Sequence of chain 1.D:
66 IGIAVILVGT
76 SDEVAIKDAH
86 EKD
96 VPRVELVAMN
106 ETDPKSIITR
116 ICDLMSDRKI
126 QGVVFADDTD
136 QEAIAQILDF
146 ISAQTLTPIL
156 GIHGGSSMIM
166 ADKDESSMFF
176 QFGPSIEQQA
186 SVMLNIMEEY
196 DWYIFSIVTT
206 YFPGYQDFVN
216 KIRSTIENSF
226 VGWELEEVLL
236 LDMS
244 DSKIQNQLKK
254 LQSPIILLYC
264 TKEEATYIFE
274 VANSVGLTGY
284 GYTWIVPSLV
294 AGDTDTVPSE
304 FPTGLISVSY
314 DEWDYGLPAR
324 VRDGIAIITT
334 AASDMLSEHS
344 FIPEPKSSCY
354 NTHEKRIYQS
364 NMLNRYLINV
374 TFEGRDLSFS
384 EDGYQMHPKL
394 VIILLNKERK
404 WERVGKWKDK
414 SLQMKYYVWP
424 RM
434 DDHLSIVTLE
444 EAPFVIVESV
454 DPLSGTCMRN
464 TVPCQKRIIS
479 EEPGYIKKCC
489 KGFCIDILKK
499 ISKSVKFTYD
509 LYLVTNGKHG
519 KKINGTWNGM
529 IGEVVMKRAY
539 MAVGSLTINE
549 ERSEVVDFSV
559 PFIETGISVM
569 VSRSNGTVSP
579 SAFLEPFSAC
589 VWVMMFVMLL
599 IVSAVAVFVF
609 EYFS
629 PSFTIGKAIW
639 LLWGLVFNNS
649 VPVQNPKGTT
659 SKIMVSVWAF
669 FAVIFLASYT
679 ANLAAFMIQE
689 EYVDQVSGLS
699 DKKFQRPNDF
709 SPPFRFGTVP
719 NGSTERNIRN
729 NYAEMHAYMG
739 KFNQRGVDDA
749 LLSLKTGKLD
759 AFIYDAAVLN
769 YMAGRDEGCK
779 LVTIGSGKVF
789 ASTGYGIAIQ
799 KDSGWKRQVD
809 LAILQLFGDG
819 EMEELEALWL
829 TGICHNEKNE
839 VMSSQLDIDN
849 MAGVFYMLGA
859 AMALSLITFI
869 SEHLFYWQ

Binding-site contacts:
Ligand atom C15 contacts residue VAL766 of chain 1.D at 3.5 Å (hydrophobic).
Ligand atom C contacts residue THR545 of chain 1.D at 3.1 Å.
Ligand atom O2 contacts residue ARG550 of chain 1.D at 3.2 Å (salt-bridge).
Ligand atom P contacts residue GLY720 of chain 1.D at 3.6 Å.
Ligand atom O3 contacts residue SER721 of chain 1.D at 3.1 Å (h-bond).
Ligand atom C1 contacts residue SER721 of chain 1.D at 3.7 Å.
Ligand atom O5 contacts residue GLY720 of chain 1.D at 3.1 Å.
Ligand atom P contacts residue SER721 of chain 1.D at 3.3 Å.
Ligand atom N contacts residue HIS517 of chain 1.D at 3.9 Å.
Ligand atom CL0 contacts residue TYR793 of chain 1.D at 2.4 Å.
Ligand atom O4 contacts residue GLY720 of chain 1.D at 3.9 Å.
Ligand atom CA contacts residue THR545 of chain 1.D at 3.2 Å.
Ligand atom C11 contacts residue GLU444 of chain 1.D at 3.2 Å.
Ligand atom C14 contacts residue GLU444 of chain 1.D at 3.3 Å.
Ligand atom N contacts residue THR545 of chain 1.D at 3.2 Å (h-bond).
Ligand atom C10 contacts residue VAL766 of chain 1.D at 3.7 Å (hydrophobic).
Ligand atom O4 contacts residue TYR762 of chain 1.D at 3.2 Å (h-bond).
Ligand atom O2 contacts residue SER543 of chain 1.D at 4.2 Å.
Ligand atom O6 contacts residue SER721 of chain 1.D at 3.1 Å (h-bond).
Ligand atom CL6 contacts residue ALA445 of chain 1.D at 3.5 Å.
Ligand atom C11 contacts residue VAL766 of chain 1.D at 4.1 Å (hydrophobic).
Ligand atom C1 contacts residue TYR762 of chain 1.D at 4.1 Å (hydrophobic).
Ligand atom O contacts residue THR545 of chain 1.D at 4.0 Å.
Ligand atom C4 contacts residue SER721 of chain 1.D at 4.2 Å.
Ligand atom CL0 contacts residue VAL766 of chain 1.D at 4.0 Å.
Ligand atom O contacts residue ARG550 of chain 1.D at 3.2 Å (salt-bridge).
Ligand atom O2 contacts residue THR545 of chain 1.D at 2.7 Å (h-bond).
Ligand atom P contacts residue TYR762 of chain 1.D at 4.1 Å.
Ligand atom N contacts residue SER543 of chain 1.D at 3.5 Å (h-bond).
Ligand atom C13 contacts residue GLU444 of chain 1.D at 4.0 Å.
Ligand atom O2 contacts residue LEU544 of chain 1.D at 3.9 Å.
Ligand atom C10 contacts residue TYR793 of chain 1.D at 4.1 Å (hydrophobic).
Ligand atom O3 contacts residue GLY720 of chain 1.D at 3.3 Å.
Ligand atom C6 contacts residue TYR762 of chain 1.D at 3.9 Å (hydrophobic).
Ligand atom O5 contacts residue THR722 of chain 1.D at 3.1 Å (h-bond).
Ligand atom C contacts residue ARG550 of chain 1.D at 3.9 Å.
Ligand atom CL6 contacts residue PRO446 of chain 1.D at 3.6 Å.
Ligand atom C15 contacts residue GLU444 of chain 1.D at 3.7 Å.
Ligand atom CL6 contacts residue GLU444 of chain 1.D at 3.4 Å.
Ligand atom O5 contacts residue SER721 of chain 1.D at 2.3 Å (h-bond).

The small molecule below binds the protein below.
Small molecule (SMILES): N[C@@H](Cc1cc(-c2ccc(Cl)cc2Cl)cc(CP(=O)(O)O)c1O)C(=O)O